Sequence of chain 1.A:
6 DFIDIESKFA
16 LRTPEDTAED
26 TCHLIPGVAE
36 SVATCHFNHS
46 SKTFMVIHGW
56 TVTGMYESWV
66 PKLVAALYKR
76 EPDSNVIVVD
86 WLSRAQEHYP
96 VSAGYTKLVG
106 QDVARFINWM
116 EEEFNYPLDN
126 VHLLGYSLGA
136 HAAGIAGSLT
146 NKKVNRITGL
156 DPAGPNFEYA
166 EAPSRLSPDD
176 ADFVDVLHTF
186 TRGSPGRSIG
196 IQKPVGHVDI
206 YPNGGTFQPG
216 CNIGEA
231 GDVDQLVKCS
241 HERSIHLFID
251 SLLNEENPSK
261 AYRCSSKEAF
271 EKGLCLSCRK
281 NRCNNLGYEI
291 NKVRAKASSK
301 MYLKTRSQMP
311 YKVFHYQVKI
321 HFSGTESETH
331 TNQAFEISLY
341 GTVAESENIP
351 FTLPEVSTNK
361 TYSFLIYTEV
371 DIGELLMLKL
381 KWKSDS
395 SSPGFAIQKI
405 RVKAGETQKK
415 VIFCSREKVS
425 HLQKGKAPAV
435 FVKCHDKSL

A protein and the small-molecule ligand that binds it are described below.
Small molecule (SMILES): CC(=O)N[C@H]1[C@H](O[C@H]2[C@H](O)[C@@H](NC(C)=O)CO[C@@H]2CO[C@@H]2O[C@@H](C)[C@@H](O)[C@@H](O)[C@@H]2O)O[C@H](CO)[C@@H](O[C@@H]2O[C@H](CO)[C@@H](O)[C@H](O)[C@@H]2O)[C@@H]1O

Binding-site contacts:
Ligand atom C2 contacts residue ASN43 of chain 1.A at 2.4 Å.
Ligand atom C3 contacts residue SER45 of chain 1.A at 3.1 Å.
Ligand atom C1 contacts residue SER46 of chain 1.A at 3.9 Å.
Ligand atom O2 contacts residue SER45 of chain 1.A at 4.2 Å.
Ligand atom C1 contacts residue SER46 of chain 1.A at 4.1 Å.
Ligand atom O5 contacts residue SER46 of chain 1.A at 3.4 Å (h-bond).
Ligand atom O2 contacts residue LYS47 of chain 1.A at 3.7 Å.
Ligand atom N2 contacts residue ASN43 of chain 1.A at 2.7 Å (h-bond).
Ligand atom C5 contacts residue ASP78 of chain 1.A at 4.3 Å.
Ligand atom C5 contacts residue SER46 of chain 1.A at 4.4 Å.
Ligand atom C4 contacts residue ASP78 of chain 1.A at 4.0 Å.
Ligand atom C2 contacts residue SER46 of chain 1.A at 3.8 Å.
Ligand atom C8 contacts residue ASP78 of chain 1.A at 3.7 Å.
Ligand atom C1 contacts residue ASP78 of chain 1.A at 4.1 Å.
Ligand atom O7 contacts residue ASN43 of chain 1.A at 3.9 Å.
Ligand atom C8 contacts residue ASN43 of chain 1.A at 4.3 Å.
Ligand atom O6 contacts residue ASP78 of chain 1.A at 4.1 Å.
Ligand atom C7 contacts residue ASN43 of chain 1.A at 3.4 Å.
Ligand atom O2 contacts residue SER46 of chain 1.A at 2.9 Å (h-bond).
Ligand atom C4 contacts residue ASN43 of chain 1.A at 4.2 Å.
Ligand atom C5 contacts residue ASN43 of chain 1.A at 3.7 Å.
Ligand atom C6 contacts residue ASP78 of chain 1.A at 3.9 Å.
Ligand atom C3 contacts residue SER46 of chain 1.A at 4.1 Å.
Ligand atom O5 contacts residue ASN43 of chain 1.A at 2.4 Å (h-bond).
Ligand atom O6 contacts residue SER46 of chain 1.A at 3.5 Å (h-bond).
Ligand atom O5 contacts residue ASP78 of chain 1.A at 4.0 Å.
Ligand atom C2 contacts residue SER45 of chain 1.A at 4.2 Å.
Ligand atom O3 contacts residue SER46 of chain 1.A at 3.8 Å.
Ligand atom C1 contacts residue ASN43 of chain 1.A at 1.4 Å.
Ligand atom C6 contacts residue SER46 of chain 1.A at 4.4 Å.
Ligand atom C3 contacts residue ASN43 of chain 1.A at 3.8 Å.
Ligand atom O2 contacts residue ASP78 of chain 1.A at 4.1 Å.
Ligand atom O3 contacts residue SER45 of chain 1.A at 2.7 Å (h-bond).
Ligand atom C4 contacts residue SER45 of chain 1.A at 4.2 Å.